Binding-site contacts:
Ligand atom C5 contacts residue SER796 of chain 1.H at 3.5 Å.
Ligand atom C5 contacts residue GLN797 of chain 1.H at 4.5 Å.
Ligand atom C6 contacts residue GLN797 of chain 1.H at 4.0 Å.
Ligand atom O7 contacts residue ASN794 of chain 1.H at 3.8 Å.
Ligand atom C7 contacts residue ASN794 of chain 1.H at 3.6 Å.
Ligand atom C3 contacts residue ASN794 of chain 1.H at 3.8 Å.
Ligand atom C5 contacts residue ASN794 of chain 1.H at 3.7 Å.
Ligand atom C1 contacts residue ASN794 of chain 1.H at 1.5 Å.
Ligand atom C4 contacts residue ASN794 of chain 1.H at 4.3 Å.
Ligand atom C6 contacts residue SER796 of chain 1.H at 4.1 Å.
Ligand atom C1 contacts residue SER796 of chain 1.H at 3.6 Å.
Ligand atom O5 contacts residue ASN794 of chain 1.H at 2.4 Å (h-bond).
Ligand atom N2 contacts residue ASN794 of chain 1.H at 2.9 Å (h-bond).
Ligand atom O5 contacts residue SER796 of chain 1.H at 3.4 Å (h-bond).
Ligand atom C2 contacts residue ASN794 of chain 1.H at 2.5 Å.

This small molecule binds to this protein.
Small molecule (SMILES): CC(=O)N[C@@H]1[C@@H](O)[C@H](O)[C@@H](CO)O[C@H]1O

Sequence of chain 1.H:
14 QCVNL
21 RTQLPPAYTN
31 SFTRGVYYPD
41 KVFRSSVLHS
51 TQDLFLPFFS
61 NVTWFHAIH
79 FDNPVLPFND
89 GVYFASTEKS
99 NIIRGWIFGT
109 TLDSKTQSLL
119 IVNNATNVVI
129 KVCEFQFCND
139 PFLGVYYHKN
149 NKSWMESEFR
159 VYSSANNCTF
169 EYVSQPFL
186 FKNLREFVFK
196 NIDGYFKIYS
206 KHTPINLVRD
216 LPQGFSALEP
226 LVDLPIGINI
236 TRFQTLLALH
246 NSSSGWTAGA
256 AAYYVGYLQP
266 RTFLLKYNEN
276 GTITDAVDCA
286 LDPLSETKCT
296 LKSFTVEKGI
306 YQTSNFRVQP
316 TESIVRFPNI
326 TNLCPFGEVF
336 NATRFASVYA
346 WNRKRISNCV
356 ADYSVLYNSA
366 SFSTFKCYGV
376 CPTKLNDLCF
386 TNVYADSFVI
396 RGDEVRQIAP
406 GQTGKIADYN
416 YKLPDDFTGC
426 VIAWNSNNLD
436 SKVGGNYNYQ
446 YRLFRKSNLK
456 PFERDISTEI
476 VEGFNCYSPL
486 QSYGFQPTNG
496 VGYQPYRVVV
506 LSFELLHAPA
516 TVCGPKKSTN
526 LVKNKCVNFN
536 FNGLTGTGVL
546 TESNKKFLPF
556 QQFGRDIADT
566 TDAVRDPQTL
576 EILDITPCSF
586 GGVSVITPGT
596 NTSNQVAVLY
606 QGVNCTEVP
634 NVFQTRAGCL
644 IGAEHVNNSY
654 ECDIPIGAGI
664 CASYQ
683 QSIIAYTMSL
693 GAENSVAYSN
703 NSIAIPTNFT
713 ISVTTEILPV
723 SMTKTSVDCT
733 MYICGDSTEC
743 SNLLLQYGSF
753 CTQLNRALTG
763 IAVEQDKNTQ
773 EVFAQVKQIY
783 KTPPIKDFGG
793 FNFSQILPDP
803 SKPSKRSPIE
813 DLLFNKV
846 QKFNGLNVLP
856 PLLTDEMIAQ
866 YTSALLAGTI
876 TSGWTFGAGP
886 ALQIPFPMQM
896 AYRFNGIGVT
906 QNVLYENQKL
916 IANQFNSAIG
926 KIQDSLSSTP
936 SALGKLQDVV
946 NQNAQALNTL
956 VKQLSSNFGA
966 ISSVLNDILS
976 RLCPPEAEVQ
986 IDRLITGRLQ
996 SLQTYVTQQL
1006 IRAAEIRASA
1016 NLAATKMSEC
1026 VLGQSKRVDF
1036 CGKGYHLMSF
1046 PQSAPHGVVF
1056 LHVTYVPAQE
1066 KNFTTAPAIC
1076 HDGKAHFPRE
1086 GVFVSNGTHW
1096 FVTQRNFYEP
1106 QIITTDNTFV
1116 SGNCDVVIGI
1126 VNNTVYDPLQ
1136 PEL